Sequence of chain 1.C:
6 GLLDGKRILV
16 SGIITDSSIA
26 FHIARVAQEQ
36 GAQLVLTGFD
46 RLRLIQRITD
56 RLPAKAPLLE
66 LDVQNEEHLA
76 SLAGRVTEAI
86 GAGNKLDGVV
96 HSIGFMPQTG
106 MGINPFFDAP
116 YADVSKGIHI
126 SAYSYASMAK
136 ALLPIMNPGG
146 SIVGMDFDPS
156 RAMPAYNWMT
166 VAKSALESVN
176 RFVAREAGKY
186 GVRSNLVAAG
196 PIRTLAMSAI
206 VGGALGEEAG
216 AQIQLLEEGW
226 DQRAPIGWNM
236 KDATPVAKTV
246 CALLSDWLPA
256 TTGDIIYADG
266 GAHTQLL

Sequence of chain 1.D:
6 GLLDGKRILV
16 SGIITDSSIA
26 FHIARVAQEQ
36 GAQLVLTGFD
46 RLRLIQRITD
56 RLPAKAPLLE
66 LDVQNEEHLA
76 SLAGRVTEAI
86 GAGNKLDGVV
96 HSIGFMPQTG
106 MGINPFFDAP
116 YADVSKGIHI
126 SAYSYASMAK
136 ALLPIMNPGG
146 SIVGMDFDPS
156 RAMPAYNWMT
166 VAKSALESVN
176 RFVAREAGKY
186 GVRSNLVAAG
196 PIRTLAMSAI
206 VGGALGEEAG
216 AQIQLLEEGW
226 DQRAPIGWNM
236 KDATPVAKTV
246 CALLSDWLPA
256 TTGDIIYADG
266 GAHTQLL

Binding-site contacts:
Ligand atom C22 contacts residue PHE100 of chain 1.C at 3.4 Å (hydrophobic).
Ligand atom O1 contacts residue PRO159 of chain 1.C at 2.9 Å (h-bond).
Ligand atom O contacts residue NAD1 of chain 1.I at 2.5 Å (h-bond).
Ligand atom C21 contacts residue ALA201 of chain 1.C at 3.5 Å (hydrophobic).
Ligand atom C2 contacts residue NAD1 of chain 1.I at 3.3 Å.
Ligand atom O3 contacts residue GLN217 of chain 1.C at 3.1 Å (h-bond).
Ligand atom C contacts residue TYR161 of chain 1.C at 3.4 Å (hydrophobic).
Ligand atom O1 contacts residue TYR161 of chain 1.C at 3.4 Å (h-bond).
Ligand atom C10 contacts residue GLN217 of chain 1.C at 3.5 Å.
Ligand atom C5 contacts residue VAL206 of chain 1.C at 3.7 Å (hydrophobic).
Ligand atom C22 contacts residue ILE205 of chain 1.C at 3.6 Å (hydrophobic).
Ligand atom C22 contacts residue GLY99 of chain 1.C at 3.3 Å.
Ligand atom C15 contacts residue LEU221 of chain 1.C at 3.7 Å (hydrophobic).
Ligand atom C20 contacts residue NAD1 of chain 1.I at 3.5 Å.
Ligand atom C21 contacts residue NAD1 of chain 1.I at 3.7 Å.
Ligand atom C contacts residue NAD1 of chain 1.I at 3.5 Å.
Ligand atom C19 contacts residue NAD1 of chain 1.I at 3.6 Å.
Ligand atom C6 contacts residue VAL206 of chain 1.C at 3.5 Å (hydrophobic).
Ligand atom C3 contacts residue NAD1 of chain 1.I at 3.4 Å.
Ligand atom C1 contacts residue NAD1 of chain 1.I at 3.5 Å.
Ligand atom C14 contacts residue LEU221 of chain 1.C at 3.7 Å (hydrophobic).
Ligand atom C13 contacts residue LEU272 of chain 1.D at 3.6 Å (hydrophobic).
Ligand atom C1 contacts residue TYR161 of chain 1.C at 3.5 Å (hydrophobic).
Ligand atom C18 contacts residue NAD1 of chain 1.I at 3.5 Å.
Ligand atom C24 contacts residue MET164 of chain 1.C at 3.7 Å (hydrophobic).
Ligand atom N1 contacts residue LEU221 of chain 1.C at 3.3 Å.
Ligand atom C8 contacts residue PRO159 of chain 1.C at 3.4 Å (hydrophobic).
Ligand atom O contacts residue TYR161 of chain 1.C at 2.5 Å (h-bond).
Ligand atom C3 contacts residue PHE152 of chain 1.C at 3.6 Å (hydrophobic).
Ligand atom C16 contacts residue MET158 of chain 1.C at 3.1 Å (hydrophobic).
Ligand atom N2 contacts residue LEU221 of chain 1.C at 3.1 Å.
Ligand atom O3 contacts residue LEU220 of chain 1.C at 3.6 Å.
Ligand atom C4 contacts residue PHE152 of chain 1.C at 3.6 Å (hydrophobic).
Ligand atom C17 contacts residue NAD1 of chain 1.I at 3.3 Å.
Ligand atom O4 contacts residue NAD1 of chain 1.I at 3.2 Å (h-bond).
Ligand atom C7 contacts residue PRO159 of chain 1.C at 3.2 Å (hydrophobic).
Ligand atom N2 contacts residue MET202 of chain 1.C at 3.6 Å.
Ligand atom O4 contacts residue ALA201 of chain 1.C at 3.7 Å.
Ligand atom O2 contacts residue GLN217 of chain 1.C at 3.6 Å.
Ligand atom N1 contacts residue VAL206 of chain 1.C at 3.3 Å.

The protein below binds the small molecule below.
Small molecule (SMILES): Cc1cc(=O)oc2cc(OCc3cn(Cc4ccc(Oc5ccccc5)c(O)c4)nn3)ccc12